The small molecule below binds the protein below.
Small molecule (SMILES): Cc1cn([C@H]2C[C@H](OP(=O)(O)O)[C@@H](COP(=O)(O)O)O2)c(=O)[nH]c1=O

Sequence of chain 1.A:
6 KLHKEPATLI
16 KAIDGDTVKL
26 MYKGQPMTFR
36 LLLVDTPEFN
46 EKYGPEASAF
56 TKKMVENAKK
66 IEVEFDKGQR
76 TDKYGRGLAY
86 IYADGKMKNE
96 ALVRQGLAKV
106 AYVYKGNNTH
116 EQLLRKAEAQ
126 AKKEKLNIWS

Binding-site contacts:
Ligand atom O5' contacts residue ARG81 of chain 1.A at 3.1 Å (salt-bridge).
Ligand atom O1P contacts residue LYS78 of chain 1.A at 2.7 Å (salt-bridge).
Ligand atom C4 contacts residue TYR109 of chain 1.A at 3.6 Å (hydrophobic).
Ligand atom O4 contacts residue LEU37 of chain 1.A at 3.8 Å.
Ligand atom O1P contacts residue TYR79 of chain 1.A at 3.5 Å (h-bond).
Ligand atom O2P contacts residue TYR79 of chain 1.A at 2.6 Å (h-bond).
Ligand atom C2' contacts residue TYR109 of chain 1.A at 3.5 Å (hydrophobic).
Ligand atom C6 contacts residue ARG81 of chain 1.A at 4.1 Å.
Ligand atom O3' contacts residue LYS78 of chain 1.A at 3.4 Å (salt-bridge).
Ligand atom C3' contacts residue TYR107 of chain 1.A at 3.9 Å (hydrophobic).
Ligand atom C5' contacts residue TYR107 of chain 1.A at 3.5 Å (hydrophobic).
Ligand atom C1' contacts residue ARG81 of chain 1.A at 4.0 Å.
Ligand atom O4 contacts residue LEU83 of chain 1.A at 3.7 Å.
Ligand atom O4P contacts residue ARG81 of chain 1.A at 2.9 Å (salt-bridge).
Ligand atom C4 contacts residue LEU83 of chain 1.A at 3.7 Å (hydrophobic).
Ligand atom O5P contacts residue ARG35 of chain 1.A at 2.8 Å (salt-bridge).
Ligand atom N3 contacts residue LEU83 of chain 1.A at 3.8 Å.
Ligand atom P2 contacts residue ARG35 of chain 1.A at 3.6 Å.
Ligand atom O2 contacts residue ASP77 of chain 1.A at 3.9 Å.
Ligand atom C2' contacts residue TYR107 of chain 1.A at 3.8 Å (hydrophobic).
Ligand atom C5M contacts residue ARG35 of chain 1.A at 3.8 Å.
Ligand atom C5M contacts residue TYR107 of chain 1.A at 3.8 Å (hydrophobic).
Ligand atom P2 contacts residue ARG81 of chain 1.A at 4.0 Å.
Ligand atom O5P contacts residue ASP40 of chain 1.A at 3.3 Å (salt-bridge).
Ligand atom P2 contacts residue CA1 of chain 1.B at 4.1 Å.
Ligand atom C4' contacts residue ARG81 of chain 1.A at 3.9 Å.
Ligand atom O4' contacts residue ARG81 of chain 1.A at 3.0 Å (salt-bridge).
Ligand atom N3 contacts residue TYR109 of chain 1.A at 3.4 Å.
Ligand atom P1 contacts residue LYS78 of chain 1.A at 3.7 Å.
Ligand atom O5P contacts residue TYR107 of chain 1.A at 4.0 Å.
Ligand atom C5 contacts residue TYR107 of chain 1.A at 4.1 Å (hydrophobic).
Ligand atom O4 contacts residue TYR109 of chain 1.A at 3.9 Å.
Ligand atom O4P contacts residue ARG35 of chain 1.A at 2.9 Å (salt-bridge).
Ligand atom C2 contacts residue TYR109 of chain 1.A at 3.8 Å (hydrophobic).
Ligand atom C5 contacts residue LEU83 of chain 1.A at 4.0 Å (hydrophobic).
Ligand atom C5M contacts residue LEU36 of chain 1.A at 4.0 Å (hydrophobic).
Ligand atom P1 contacts residue TYR79 of chain 1.A at 3.6 Å.
Ligand atom O6P contacts residue GLU43 of chain 1.A at 4.0 Å.
Ligand atom O5P contacts residue CA1 of chain 1.B at 3.1 Å.
Ligand atom O5' contacts residue ARG35 of chain 1.A at 3.6 Å.